Sequence of chain 1.C:
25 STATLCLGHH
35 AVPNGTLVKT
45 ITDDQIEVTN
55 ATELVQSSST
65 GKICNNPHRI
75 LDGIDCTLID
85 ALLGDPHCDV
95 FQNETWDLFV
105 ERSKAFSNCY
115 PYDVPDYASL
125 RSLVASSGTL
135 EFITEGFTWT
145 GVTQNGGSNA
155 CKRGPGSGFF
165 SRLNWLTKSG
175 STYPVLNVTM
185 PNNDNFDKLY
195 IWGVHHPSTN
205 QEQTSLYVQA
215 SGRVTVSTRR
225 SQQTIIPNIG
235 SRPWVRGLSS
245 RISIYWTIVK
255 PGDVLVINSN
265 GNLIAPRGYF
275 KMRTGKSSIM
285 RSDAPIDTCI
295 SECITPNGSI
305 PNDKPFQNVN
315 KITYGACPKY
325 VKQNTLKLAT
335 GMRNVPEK

The small molecule below binds the protein below.
Small molecule (SMILES): CC(=O)N[C@H]1[C@H](O[C@H]2[C@H](O)[C@@H](NC(C)=O)CO[C@@H]2CO)O[C@H](CO)[C@@H](O)[C@@H]1O

Binding-site contacts:
Ligand atom C1 contacts residue ASN54 of chain 1.C at 1.4 Å.
Ligand atom C3 contacts residue ASN54 of chain 1.C at 3.8 Å.
Ligand atom C4 contacts residue ASN54 of chain 1.C at 4.3 Å.
Ligand atom O5 contacts residue ASN54 of chain 1.C at 2.4 Å (h-bond).
Ligand atom C7 contacts residue ASN54 of chain 1.C at 3.5 Å.
Ligand atom C2 contacts residue ASN54 of chain 1.C at 2.5 Å.
Ligand atom C8 contacts residue ASN54 of chain 1.C at 4.4 Å.
Ligand atom N2 contacts residue ASN54 of chain 1.C at 2.8 Å (h-bond).
Ligand atom O5 contacts residue THR334 of chain 1.C at 4.5 Å.
Ligand atom O7 contacts residue ASN54 of chain 1.C at 3.9 Å.
Ligand atom C5 contacts residue ASN54 of chain 1.C at 3.7 Å.